A protein and the small-molecule ligand that binds it are described below.
Small molecule (SMILES): CC(=O)N[C@H]1[C@H](O[C@H]2[C@H](O)[C@@H](NC(C)=O)CO[C@@H]2CO)O[C@H](CO)[C@@H](O)[C@@H]1O

Sequence of chain 1.E:
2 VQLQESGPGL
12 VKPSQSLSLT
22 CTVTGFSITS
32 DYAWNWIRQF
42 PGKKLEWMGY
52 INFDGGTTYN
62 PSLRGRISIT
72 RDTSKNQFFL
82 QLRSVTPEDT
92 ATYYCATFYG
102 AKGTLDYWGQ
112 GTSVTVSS

Sequence of chain 1.B:
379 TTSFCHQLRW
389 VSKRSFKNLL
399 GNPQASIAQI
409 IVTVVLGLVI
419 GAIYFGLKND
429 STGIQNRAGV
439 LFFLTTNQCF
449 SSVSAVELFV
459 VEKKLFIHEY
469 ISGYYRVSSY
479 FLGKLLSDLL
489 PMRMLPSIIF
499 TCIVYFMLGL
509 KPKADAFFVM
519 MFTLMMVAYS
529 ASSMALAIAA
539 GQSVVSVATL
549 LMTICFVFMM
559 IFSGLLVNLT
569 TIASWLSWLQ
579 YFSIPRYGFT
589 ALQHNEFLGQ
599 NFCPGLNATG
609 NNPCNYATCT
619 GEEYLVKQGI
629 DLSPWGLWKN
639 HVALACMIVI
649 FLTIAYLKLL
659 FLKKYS

Binding-site contacts:
Ligand atom C7 contacts residue ASN605 of chain 1.B at 3.8 Å.
Ligand atom C6 contacts residue ASN605 of chain 1.B at 4.5 Å.
Ligand atom C2 contacts residue THR30 of chain 1.E at 4.2 Å.
Ligand atom C4 contacts residue ASN605 of chain 1.B at 4.2 Å.
Ligand atom C7 contacts residue THR30 of chain 1.E at 4.1 Å.
Ligand atom O5 contacts residue ASN605 of chain 1.B at 2.2 Å (h-bond).
Ligand atom O7 contacts residue THR30 of chain 1.E at 3.3 Å (h-bond).
Ligand atom N2 contacts residue SER31 of chain 1.E at 4.3 Å.
Ligand atom C2 contacts residue SER31 of chain 1.E at 3.6 Å.
Ligand atom C1 contacts residue ASN605 of chain 1.B at 1.4 Å.
Ligand atom C8 contacts residue PHE54 of chain 1.E at 3.6 Å (hydrophobic).
Ligand atom C3 contacts residue ASN605 of chain 1.B at 3.9 Å.
Ligand atom C2 contacts residue ASN605 of chain 1.B at 2.6 Å.
Ligand atom C1 contacts residue SER31 of chain 1.E at 3.5 Å.
Ligand atom C8 contacts residue ASN605 of chain 1.B at 4.1 Å.
Ligand atom N2 contacts residue PHE54 of chain 1.E at 4.2 Å.
Ligand atom N2 contacts residue ASN605 of chain 1.B at 2.9 Å (h-bond).
Ligand atom C7 contacts residue PHE54 of chain 1.E at 4.0 Å (hydrophobic).
Ligand atom O5 contacts residue SER31 of chain 1.E at 3.5 Å (h-bond).
Ligand atom N2 contacts residue THR30 of chain 1.E at 4.5 Å.
Ligand atom C5 contacts residue ASN605 of chain 1.B at 3.5 Å.
Ligand atom O7 contacts residue PHE54 of chain 1.E at 4.3 Å.
Ligand atom O3 contacts residue THR30 of chain 1.E at 4.5 Å.